Binding-site contacts:
Ligand atom C5 contacts residue PRO413 of chain 1.QA at 4.0 Å (hydrophobic).
Ligand atom C2 contacts residue PRO413 of chain 1.QA at 3.5 Å (hydrophobic).
Ligand atom C8 contacts residue HIS412 of chain 1.QA at 3.4 Å.
Ligand atom C1' contacts residue PRO413 of chain 1.QA at 3.9 Å (hydrophobic).
Ligand atom C2' contacts residue HIS412 of chain 1.QA at 3.1 Å.
Ligand atom N9 contacts residue HIS412 of chain 1.QA at 4.3 Å.
Ligand atom C5 contacts residue PRO203 of chain 1.QA at 3.9 Å (hydrophobic).
Ligand atom N1 contacts residue PRO413 of chain 1.QA at 3.5 Å (h-bond).
Ligand atom N9 contacts residue PRO203 of chain 1.QA at 4.4 Å.
Ligand atom N6 contacts residue GLY419 of chain 1.QA at 3.5 Å (h-bond).
Ligand atom C6 contacts residue VAL202 of chain 1.QA at 4.2 Å (hydrophobic).
Ligand atom N1 contacts residue VAL202 of chain 1.QA at 3.7 Å.
Ligand atom C8 contacts residue SER414 of chain 1.QA at 4.3 Å.
Ligand atom C6 contacts residue SER414 of chain 1.QA at 4.0 Å.
Ligand atom N6 contacts residue PRO415 of chain 1.QA at 4.2 Å.
Ligand atom N6 contacts residue SER414 of chain 1.QA at 3.7 Å.
Ligand atom N7 contacts residue HIS412 of chain 1.QA at 4.1 Å.
Ligand atom N6 contacts residue PHE420 of chain 1.QA at 3.7 Å.
Ligand atom N7 contacts residue SER414 of chain 1.QA at 3.6 Å.
Ligand atom N9 contacts residue PRO413 of chain 1.QA at 4.3 Å.
Ligand atom C2' contacts residue PRO413 of chain 1.QA at 3.8 Å (hydrophobic).
Ligand atom C6 contacts residue PRO203 of chain 1.QA at 4.3 Å (hydrophobic).
Ligand atom N7 contacts residue ASN391 of chain 1.QA at 3.9 Å.
Ligand atom C4 contacts residue PRO203 of chain 1.QA at 4.2 Å (hydrophobic).
Ligand atom N1 contacts residue GLY421 of chain 1.QA at 3.1 Å (h-bond).
Ligand atom C8 contacts residue PRO203 of chain 1.QA at 4.2 Å (hydrophobic).
Ligand atom C5 contacts residue SER414 of chain 1.QA at 3.9 Å.
Ligand atom O3' contacts residue PRO413 of chain 1.QA at 4.2 Å.
Ligand atom N6 contacts residue GLY421 of chain 1.QA at 3.3 Å (h-bond).
Ligand atom N1 contacts residue PHE420 of chain 1.QA at 4.2 Å.
Ligand atom C6 contacts residue PRO413 of chain 1.QA at 3.8 Å (hydrophobic).
Ligand atom C2 contacts residue ILE404 of chain 1.QA at 4.4 Å (hydrophobic).
Ligand atom C2 contacts residue VAL202 of chain 1.QA at 4.2 Å (hydrophobic).
Ligand atom N3 contacts residue PRO413 of chain 1.QA at 3.8 Å.
Ligand atom C2 contacts residue GLY421 of chain 1.QA at 3.4 Å.
Ligand atom C1' contacts residue HIS412 of chain 1.QA at 4.3 Å.
Ligand atom N7 contacts residue PRO203 of chain 1.QA at 4.0 Å.
Ligand atom C4 contacts residue PRO413 of chain 1.QA at 4.0 Å (hydrophobic).
Ligand atom C6 contacts residue GLY421 of chain 1.QA at 3.6 Å.
Ligand atom C3' contacts residue HIS412 of chain 1.QA at 4.0 Å.

The small molecule below binds the protein below.
Small molecule (SMILES): Nc1ncnc2c1ncn2[C@H]1C[C@H](O)[C@@H](COP(=O)(O)O)O1

Sequence of chain 1.QA:
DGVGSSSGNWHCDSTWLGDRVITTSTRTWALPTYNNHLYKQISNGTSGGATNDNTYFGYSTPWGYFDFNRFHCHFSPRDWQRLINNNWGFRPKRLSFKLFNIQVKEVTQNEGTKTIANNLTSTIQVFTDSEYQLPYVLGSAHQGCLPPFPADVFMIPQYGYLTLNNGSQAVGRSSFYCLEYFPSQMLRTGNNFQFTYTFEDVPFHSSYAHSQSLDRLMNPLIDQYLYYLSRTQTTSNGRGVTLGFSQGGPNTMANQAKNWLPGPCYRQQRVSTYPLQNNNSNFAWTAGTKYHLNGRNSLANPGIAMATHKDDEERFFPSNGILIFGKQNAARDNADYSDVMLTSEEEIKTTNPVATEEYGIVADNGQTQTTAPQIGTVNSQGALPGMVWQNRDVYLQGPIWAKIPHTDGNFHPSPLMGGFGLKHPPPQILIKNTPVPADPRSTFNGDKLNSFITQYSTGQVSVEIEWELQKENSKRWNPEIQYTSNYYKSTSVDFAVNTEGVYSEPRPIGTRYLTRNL